Binding-site contacts:
Ligand atom C4 contacts residue ASN641 of chain 1.C at 4.2 Å.
Ligand atom O5 contacts residue ASN641 of chain 1.C at 2.4 Å (h-bond).
Ligand atom C2 contacts residue ASN641 of chain 1.C at 2.5 Å.
Ligand atom C7 contacts residue ASN641 of chain 1.C at 3.1 Å.
Ligand atom O7 contacts residue ASN641 of chain 1.C at 4.1 Å.
Ligand atom C1 contacts residue ASN641 of chain 1.C at 1.4 Å.
Ligand atom N2 contacts residue ASN641 of chain 1.C at 2.4 Å (h-bond).
Ligand atom C3 contacts residue ASN641 of chain 1.C at 3.8 Å.
Ligand atom C8 contacts residue ASN641 of chain 1.C at 3.4 Å.
Ligand atom C5 contacts residue ASN641 of chain 1.C at 3.7 Å.
Ligand atom O6 contacts residue TYR639 of chain 1.C at 3.8 Å.

Sequence of chain 1.C:
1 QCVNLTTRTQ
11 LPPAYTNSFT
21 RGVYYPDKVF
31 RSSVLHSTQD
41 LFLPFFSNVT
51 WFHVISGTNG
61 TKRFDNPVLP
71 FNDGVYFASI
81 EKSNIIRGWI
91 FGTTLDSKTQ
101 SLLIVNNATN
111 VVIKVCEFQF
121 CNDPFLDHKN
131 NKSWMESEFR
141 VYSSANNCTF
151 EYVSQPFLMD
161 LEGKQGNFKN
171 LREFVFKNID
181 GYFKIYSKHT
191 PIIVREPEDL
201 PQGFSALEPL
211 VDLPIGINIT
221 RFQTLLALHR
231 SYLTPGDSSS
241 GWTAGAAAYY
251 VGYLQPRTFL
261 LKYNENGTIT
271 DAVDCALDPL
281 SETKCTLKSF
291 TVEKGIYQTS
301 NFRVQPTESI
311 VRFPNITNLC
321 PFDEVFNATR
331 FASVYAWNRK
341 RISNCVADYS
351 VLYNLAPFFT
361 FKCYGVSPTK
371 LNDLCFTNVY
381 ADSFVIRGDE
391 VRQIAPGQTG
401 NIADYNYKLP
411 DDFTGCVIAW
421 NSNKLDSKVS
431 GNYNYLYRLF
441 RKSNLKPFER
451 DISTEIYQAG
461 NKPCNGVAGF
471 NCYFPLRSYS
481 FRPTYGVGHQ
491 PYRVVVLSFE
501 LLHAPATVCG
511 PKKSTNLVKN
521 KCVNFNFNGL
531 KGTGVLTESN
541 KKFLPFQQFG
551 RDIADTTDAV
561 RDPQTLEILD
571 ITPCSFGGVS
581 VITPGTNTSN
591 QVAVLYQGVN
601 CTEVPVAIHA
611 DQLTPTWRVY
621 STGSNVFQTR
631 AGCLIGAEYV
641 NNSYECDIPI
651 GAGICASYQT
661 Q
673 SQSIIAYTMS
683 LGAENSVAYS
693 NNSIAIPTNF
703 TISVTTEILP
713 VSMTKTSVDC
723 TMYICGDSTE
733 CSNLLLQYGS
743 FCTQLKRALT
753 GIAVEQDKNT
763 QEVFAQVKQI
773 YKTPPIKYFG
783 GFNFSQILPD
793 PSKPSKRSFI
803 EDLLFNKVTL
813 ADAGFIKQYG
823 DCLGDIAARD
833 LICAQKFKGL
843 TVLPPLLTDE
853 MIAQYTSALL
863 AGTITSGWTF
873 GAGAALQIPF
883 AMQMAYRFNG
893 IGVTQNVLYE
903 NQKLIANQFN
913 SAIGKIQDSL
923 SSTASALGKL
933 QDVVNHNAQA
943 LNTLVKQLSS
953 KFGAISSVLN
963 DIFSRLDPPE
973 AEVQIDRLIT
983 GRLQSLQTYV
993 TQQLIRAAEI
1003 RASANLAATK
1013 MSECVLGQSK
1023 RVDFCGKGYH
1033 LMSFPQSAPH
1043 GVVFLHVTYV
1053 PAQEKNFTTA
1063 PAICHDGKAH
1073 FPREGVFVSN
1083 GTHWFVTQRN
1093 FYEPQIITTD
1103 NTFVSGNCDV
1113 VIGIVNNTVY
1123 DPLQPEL

The protein below binds the small molecule below.
Small molecule (SMILES): CC(=O)N[C@@H]1[C@@H](O)[C@H](O)[C@@H](CO)O[C@H]1O